Binding-site contacts:
Ligand atom O2 contacts residue LEU128 of chain 1.B at 4.5 Å.
Ligand atom C5 contacts residue GLU216 of chain 1.B at 4.4 Å.
Ligand atom O1 contacts residue LEU128 of chain 1.B at 3.6 Å.
Ligand atom O3 contacts residue LEU213 of chain 1.B at 3.0 Å (h-bond).
Ligand atom O3 contacts residue ALA215 of chain 1.B at 4.0 Å.
Ligand atom O5 contacts residue SER125 of chain 1.B at 3.5 Å (h-bond).
Ligand atom O3 contacts residue ALA157 of chain 1.B at 4.0 Å.
Ligand atom O1 contacts residue SER125 of chain 1.B at 2.9 Å (h-bond).
Ligand atom O4 contacts residue PHE167 of chain 1.B at 4.3 Å.
Ligand atom O3 contacts residue LYS161 of chain 1.B at 3.5 Å (salt-bridge).
Ligand atom O3 contacts residue ALA212 of chain 1.B at 4.1 Å.
Ligand atom C4 contacts residue LYS161 of chain 1.B at 3.9 Å.
Ligand atom C5 contacts residue SER125 of chain 1.B at 4.2 Å.
Ligand atom C2 contacts residue ALA212 of chain 1.B at 4.4 Å (hydrophobic).
Ligand atom C3 contacts residue LYS161 of chain 1.B at 3.9 Å.
Ligand atom C1 contacts residue LEU128 of chain 1.B at 3.6 Å (hydrophobic).
Ligand atom O4 contacts residue LYS161 of chain 1.B at 2.9 Å (salt-bridge).
Ligand atom O3 contacts residue GLY211 of chain 1.B at 4.3 Å.
Ligand atom O2 contacts residue LEU213 of chain 1.B at 3.1 Å (h-bond).
Ligand atom C4 contacts residue ALA215 of chain 1.B at 4.4 Å (hydrophobic).
Ligand atom C4 contacts residue GLU216 of chain 1.B at 3.6 Å.
Ligand atom C3 contacts residue GLU216 of chain 1.B at 3.4 Å.
Ligand atom O3 contacts residue ASP214 of chain 1.B at 3.9 Å.
Ligand atom O4 contacts residue GLU216 of chain 1.B at 2.6 Å (salt-bridge).
Ligand atom O3 contacts residue GLU216 of chain 1.B at 2.6 Å (salt-bridge).
Ligand atom C2 contacts residue SER125 of chain 1.B at 4.1 Å.
Ligand atom O2 contacts residue ALA212 of chain 1.B at 3.5 Å.
Ligand atom C1 contacts residue SER125 of chain 1.B at 3.7 Å.
Ligand atom C2 contacts residue LEU213 of chain 1.B at 3.9 Å (hydrophobic).
Ligand atom C3 contacts residue LEU213 of chain 1.B at 3.9 Å (hydrophobic).
Ligand atom O4 contacts residue ALA215 of chain 1.B at 3.8 Å.

This protein binds this small molecule.
Small molecule (SMILES): OC[C@H]1O[C@@](CO)(O[C@H]2O[C@H](CO)[C@@H](O)[C@H](O)[C@H]2O)[C@@H](O)[C@@H]1O

Sequence of chain 1.B:
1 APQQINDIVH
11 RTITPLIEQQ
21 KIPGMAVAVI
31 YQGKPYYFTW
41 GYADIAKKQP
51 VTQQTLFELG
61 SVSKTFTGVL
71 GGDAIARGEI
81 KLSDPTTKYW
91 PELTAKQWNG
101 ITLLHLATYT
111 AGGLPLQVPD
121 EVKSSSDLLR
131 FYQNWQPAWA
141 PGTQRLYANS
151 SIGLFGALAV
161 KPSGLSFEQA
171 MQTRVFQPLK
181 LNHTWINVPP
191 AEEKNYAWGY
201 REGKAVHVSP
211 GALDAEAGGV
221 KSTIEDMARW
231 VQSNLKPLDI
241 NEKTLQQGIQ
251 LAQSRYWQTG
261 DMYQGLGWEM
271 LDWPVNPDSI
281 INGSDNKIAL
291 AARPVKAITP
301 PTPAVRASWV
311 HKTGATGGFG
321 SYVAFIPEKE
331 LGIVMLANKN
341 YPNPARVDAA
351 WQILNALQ